Sequence of chain 1.A:
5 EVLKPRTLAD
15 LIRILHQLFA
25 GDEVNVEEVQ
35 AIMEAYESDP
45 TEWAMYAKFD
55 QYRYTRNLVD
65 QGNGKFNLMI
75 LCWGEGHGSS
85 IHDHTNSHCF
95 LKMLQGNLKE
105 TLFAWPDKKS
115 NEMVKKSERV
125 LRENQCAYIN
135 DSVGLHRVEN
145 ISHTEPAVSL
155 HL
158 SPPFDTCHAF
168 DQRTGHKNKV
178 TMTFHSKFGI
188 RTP

Binding-site contacts:
Ligand atom CB contacts residue LEU75 of chain 1.A at 3.6 Å (hydrophobic).
Ligand atom CB contacts residue HIS86 of chain 1.A at 3.8 Å.
Ligand atom N contacts residue HIS86 of chain 1.A at 3.4 Å (h-bond).
Ligand atom CA contacts residue GOL1 of chain 1.G at 4.5 Å.
Ligand atom C contacts residue ARG60 of chain 1.A at 3.7 Å.
Ligand atom SG contacts residue LEU95 of chain 1.A at 4.4 Å.
Ligand atom SG contacts residue TRP77 of chain 1.A at 4.3 Å.
Ligand atom CB contacts residue HIS155 of chain 1.A at 3.8 Å.
Ligand atom SG contacts residue HIS86 of chain 1.A at 3.5 Å (h-bond).
Ligand atom N contacts residue HIS88 of chain 1.A at 3.4 Å (h-bond).
Ligand atom C contacts residue GOL1 of chain 1.G at 4.4 Å.
Ligand atom O contacts residue MET179 of chain 1.A at 3.2 Å.
Ligand atom C contacts residue FE21 of chain 1.B at 4.4 Å.
Ligand atom SG contacts residue HIS140 of chain 1.A at 3.4 Å (h-bond).
Ligand atom N contacts residue F2Y157 of chain 1.A at 2.8 Å (h-bond).
Ligand atom CB contacts residue TYR58 of chain 1.A at 4.2 Å (hydrophobic).
Ligand atom SG contacts residue HIS155 of chain 1.A at 3.7 Å.
Ligand atom OXT contacts residue TYR58 of chain 1.A at 2.5 Å (h-bond).
Ligand atom CA contacts residue FE21 of chain 1.B at 3.0 Å.
Ligand atom C contacts residue F2Y157 of chain 1.A at 3.6 Å.
Ligand atom O contacts residue ARG60 of chain 1.A at 3.2 Å (salt-bridge).
Ligand atom N contacts residue FE21 of chain 1.B at 2.4 Å.
Ligand atom OXT contacts residue ARG60 of chain 1.A at 3.3 Å (salt-bridge).
Ligand atom C contacts residue TYR58 of chain 1.A at 3.6 Å (hydrophobic).
Ligand atom CB contacts residue TRP77 of chain 1.A at 4.2 Å (hydrophobic).
Ligand atom OXT contacts residue MET179 of chain 1.A at 3.9 Å.
Ligand atom CA contacts residue F2Y157 of chain 1.A at 3.6 Å.
Ligand atom SG contacts residue FE21 of chain 1.B at 2.5 Å.
Ligand atom OXT contacts residue LEU75 of chain 1.A at 4.1 Å.
Ligand atom CB contacts residue F2Y157 of chain 1.A at 3.9 Å.
Ligand atom CA contacts residue HIS86 of chain 1.A at 3.3 Å.
Ligand atom O contacts residue LEU75 of chain 1.A at 4.2 Å.
Ligand atom SG contacts residue VAL142 of chain 1.A at 3.7 Å.
Ligand atom OXT contacts residue GOL1 of chain 1.G at 3.8 Å.
Ligand atom CA contacts residue TYR58 of chain 1.A at 4.0 Å (hydrophobic).
Ligand atom C contacts residue MET179 of chain 1.A at 3.7 Å (hydrophobic).
Ligand atom O contacts residue F2Y157 of chain 1.A at 2.8 Å (h-bond).
Ligand atom C contacts residue LEU75 of chain 1.A at 4.1 Å (hydrophobic).
Ligand atom CB contacts residue FE21 of chain 1.B at 3.2 Å.

A small-molecule ligand and the protein it binds are described below.
Small molecule (SMILES): N[C@@H](CS)C(=O)O